This protein binds this small molecule.
Small molecule (SMILES): O=c1ccn([C@@H]2O[C@H](CO)[C@@H](O)[C@H]2O)c(=O)[nH]1

Sequence of chain 1.A:
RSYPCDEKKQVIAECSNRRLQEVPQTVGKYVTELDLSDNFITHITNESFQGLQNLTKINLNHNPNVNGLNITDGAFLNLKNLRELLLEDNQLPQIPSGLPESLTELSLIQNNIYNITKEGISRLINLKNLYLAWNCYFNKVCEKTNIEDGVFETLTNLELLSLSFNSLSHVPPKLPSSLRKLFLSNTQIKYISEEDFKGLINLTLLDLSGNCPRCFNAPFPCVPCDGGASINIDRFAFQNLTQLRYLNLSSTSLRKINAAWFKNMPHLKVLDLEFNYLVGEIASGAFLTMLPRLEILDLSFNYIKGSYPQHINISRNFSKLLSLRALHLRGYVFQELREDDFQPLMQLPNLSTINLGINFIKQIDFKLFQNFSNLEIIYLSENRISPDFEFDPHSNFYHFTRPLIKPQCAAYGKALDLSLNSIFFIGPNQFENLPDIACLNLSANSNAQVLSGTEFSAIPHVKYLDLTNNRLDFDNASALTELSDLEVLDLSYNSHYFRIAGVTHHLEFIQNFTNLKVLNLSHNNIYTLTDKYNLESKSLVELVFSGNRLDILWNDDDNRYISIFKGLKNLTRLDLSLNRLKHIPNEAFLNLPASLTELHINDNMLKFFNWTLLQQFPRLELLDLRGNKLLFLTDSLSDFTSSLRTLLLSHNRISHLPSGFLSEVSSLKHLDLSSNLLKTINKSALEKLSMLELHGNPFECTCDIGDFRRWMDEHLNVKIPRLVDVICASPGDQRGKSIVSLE

Binding-site contacts:
Ligand atom C4' contacts residue TYR326 of chain 1.B at 3.8 Å (hydrophobic).
Ligand atom N3 contacts residue VAL498 of chain 1.A at 3.9 Å.
Ligand atom O3' contacts residue TYR326 of chain 1.B at 3.6 Å.
Ligand atom C4 contacts residue ASP521 of chain 1.A at 3.5 Å.
Ligand atom C6 contacts residue VAL356 of chain 1.B at 3.8 Å (hydrophobic).
Ligand atom N1 contacts residue PHE383 of chain 1.B at 3.7 Å.
Ligand atom O4 contacts residue PHE383 of chain 1.B at 3.4 Å.
Ligand atom O2' contacts residue GLY329 of chain 1.B at 3.7 Å.
Ligand atom O5' contacts residue VAL551 of chain 1.A at 3.2 Å.
Ligand atom C5 contacts residue TYR331 of chain 1.B at 3.9 Å (hydrophobic).
Ligand atom C2 contacts residue ASP523 of chain 1.A at 3.8 Å.
Ligand atom O4 contacts residue ASP521 of chain 1.A at 3.4 Å (salt-bridge).
Ligand atom O4 contacts residue VAL498 of chain 1.A at 3.7 Å.
Ligand atom C4 contacts residue PHE383 of chain 1.B at 3.4 Å (hydrophobic).
Ligand atom O5' contacts residue PHE383 of chain 1.B at 3.6 Å.
Ligand atom O3' contacts residue GLY329 of chain 1.B at 3.2 Å (h-bond).
Ligand atom C3' contacts residue THR552 of chain 1.A at 3.7 Å.
Ligand atom N3 contacts residue ASP521 of chain 1.A at 2.8 Å (salt-bridge).
Ligand atom O3' contacts residue LYS328 of chain 1.B at 3.6 Å.
Ligand atom O5' contacts residue THR552 of chain 1.A at 3.0 Å (h-bond).
Ligand atom O2 contacts residue ASP521 of chain 1.A at 3.7 Å.
Ligand atom C2 contacts residue PHE383 of chain 1.B at 3.3 Å (hydrophobic).
Ligand atom O2 contacts residue ASP523 of chain 1.A at 3.5 Å.
Ligand atom O4' contacts residue VAL356 of chain 1.B at 3.7 Å.
Ligand atom C6 contacts residue PHE383 of chain 1.B at 3.9 Å (hydrophobic).
Ligand atom N3 contacts residue PHE383 of chain 1.B at 3.3 Å.
Ligand atom C6 contacts residue TYR331 of chain 1.B at 3.9 Å (hydrophobic).
Ligand atom C5' contacts residue TYR326 of chain 1.B at 3.7 Å (hydrophobic).
Ligand atom C5 contacts residue PHE383 of chain 1.B at 3.8 Å (hydrophobic).
Ligand atom C2 contacts residue ASP521 of chain 1.A at 3.7 Å.
Ligand atom C5' contacts residue VAL551 of chain 1.A at 3.8 Å (hydrophobic).
Ligand atom O2' contacts residue ASP523 of chain 1.A at 3.1 Å (salt-bridge).
Ligand atom C2' contacts residue ASP523 of chain 1.A at 3.2 Å.
Ligand atom O4 contacts residue ARG407 of chain 1.B at 3.0 Å (salt-bridge).
Ligand atom C3' contacts residue ASP523 of chain 1.A at 3.9 Å.
Ligand atom O2 contacts residue PHE383 of chain 1.B at 3.3 Å.
Ligand atom C5' contacts residue THR552 of chain 1.A at 3.7 Å.
Ligand atom O2 contacts residue THR552 of chain 1.A at 3.7 Å.
Ligand atom O4' contacts residue PHE383 of chain 1.B at 3.5 Å.
Ligand atom C1' contacts residue VAL356 of chain 1.B at 3.8 Å (hydrophobic).

Sequence of chain 1.B:
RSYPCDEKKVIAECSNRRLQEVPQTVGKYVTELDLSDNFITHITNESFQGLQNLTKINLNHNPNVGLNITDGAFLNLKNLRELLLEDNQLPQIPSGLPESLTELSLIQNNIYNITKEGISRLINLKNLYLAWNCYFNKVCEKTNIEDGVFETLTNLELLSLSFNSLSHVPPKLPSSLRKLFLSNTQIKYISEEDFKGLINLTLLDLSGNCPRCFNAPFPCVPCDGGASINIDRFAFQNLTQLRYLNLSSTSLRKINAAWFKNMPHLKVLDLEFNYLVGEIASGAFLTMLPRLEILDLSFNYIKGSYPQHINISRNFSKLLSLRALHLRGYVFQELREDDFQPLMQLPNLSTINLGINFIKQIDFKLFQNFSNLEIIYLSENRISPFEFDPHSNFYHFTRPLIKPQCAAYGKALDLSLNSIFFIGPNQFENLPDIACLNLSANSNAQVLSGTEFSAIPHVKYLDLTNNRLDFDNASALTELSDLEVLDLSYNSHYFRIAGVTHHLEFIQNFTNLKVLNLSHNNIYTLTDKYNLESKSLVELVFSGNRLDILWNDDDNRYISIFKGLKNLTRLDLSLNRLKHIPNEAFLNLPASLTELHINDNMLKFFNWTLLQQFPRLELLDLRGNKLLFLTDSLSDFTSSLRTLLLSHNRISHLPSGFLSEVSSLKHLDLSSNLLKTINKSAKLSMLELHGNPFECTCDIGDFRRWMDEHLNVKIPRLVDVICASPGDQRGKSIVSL